Sequence of chain 1.B:
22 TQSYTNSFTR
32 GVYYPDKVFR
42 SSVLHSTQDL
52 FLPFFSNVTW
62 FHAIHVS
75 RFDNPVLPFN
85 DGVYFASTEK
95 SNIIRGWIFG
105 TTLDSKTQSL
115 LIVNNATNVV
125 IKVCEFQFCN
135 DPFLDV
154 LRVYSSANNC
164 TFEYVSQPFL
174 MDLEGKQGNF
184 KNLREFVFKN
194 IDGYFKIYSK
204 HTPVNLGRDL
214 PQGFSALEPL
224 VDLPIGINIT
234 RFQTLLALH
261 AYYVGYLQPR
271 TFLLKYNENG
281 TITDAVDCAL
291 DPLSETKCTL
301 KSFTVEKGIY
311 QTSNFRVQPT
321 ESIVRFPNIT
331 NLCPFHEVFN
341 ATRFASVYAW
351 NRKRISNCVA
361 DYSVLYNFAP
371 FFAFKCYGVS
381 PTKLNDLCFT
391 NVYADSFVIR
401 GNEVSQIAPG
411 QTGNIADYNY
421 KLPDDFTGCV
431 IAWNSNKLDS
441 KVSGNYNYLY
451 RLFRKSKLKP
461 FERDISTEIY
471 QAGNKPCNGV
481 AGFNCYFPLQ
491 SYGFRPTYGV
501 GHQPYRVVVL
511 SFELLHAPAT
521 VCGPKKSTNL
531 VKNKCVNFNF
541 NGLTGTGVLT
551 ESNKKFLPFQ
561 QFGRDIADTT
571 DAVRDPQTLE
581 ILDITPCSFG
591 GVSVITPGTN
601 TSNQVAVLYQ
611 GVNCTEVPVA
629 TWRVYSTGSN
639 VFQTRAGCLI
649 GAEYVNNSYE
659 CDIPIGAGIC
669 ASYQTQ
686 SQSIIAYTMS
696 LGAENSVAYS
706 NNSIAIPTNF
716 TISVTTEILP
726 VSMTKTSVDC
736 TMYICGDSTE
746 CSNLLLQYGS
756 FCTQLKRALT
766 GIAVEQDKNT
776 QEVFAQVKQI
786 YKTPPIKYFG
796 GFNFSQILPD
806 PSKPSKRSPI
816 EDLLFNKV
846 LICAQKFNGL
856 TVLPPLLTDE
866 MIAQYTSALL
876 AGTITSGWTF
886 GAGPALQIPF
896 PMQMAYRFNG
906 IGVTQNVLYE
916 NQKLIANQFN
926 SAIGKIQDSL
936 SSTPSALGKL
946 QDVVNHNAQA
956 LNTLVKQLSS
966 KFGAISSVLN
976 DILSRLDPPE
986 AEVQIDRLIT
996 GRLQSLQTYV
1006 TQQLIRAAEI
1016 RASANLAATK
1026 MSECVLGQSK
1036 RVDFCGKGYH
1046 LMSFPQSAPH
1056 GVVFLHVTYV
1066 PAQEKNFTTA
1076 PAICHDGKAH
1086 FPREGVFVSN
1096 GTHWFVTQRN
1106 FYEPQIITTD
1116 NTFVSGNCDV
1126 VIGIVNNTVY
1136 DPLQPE

This protein binds this small molecule.
Small molecule (SMILES): CC(=O)N[C@H]1[C@H](O[C@H]2[C@H](O)[C@@H](NC(C)=O)CO[C@@H]2CO)O[C@H](CO)[C@@H](O)[C@@H]1O

Binding-site contacts:
Ligand atom C4 contacts residue ASN1071 of chain 1.B at 4.2 Å.
Ligand atom C8 contacts residue ALA703 of chain 1.B at 4.2 Å (hydrophobic).
Ligand atom C7 contacts residue ALA703 of chain 1.B at 4.4 Å (hydrophobic).
Ligand atom C8 contacts residue ASN1071 of chain 1.B at 4.2 Å.
Ligand atom C1 contacts residue GLN892 of chain 1.C at 3.9 Å.
Ligand atom O5 contacts residue ASN1071 of chain 1.B at 2.3 Å (h-bond).
Ligand atom C2 contacts residue ASN1071 of chain 1.B at 2.5 Å.
Ligand atom N2 contacts residue ASN1071 of chain 1.B at 3.0 Å (h-bond).
Ligand atom C5 contacts residue ALA703 of chain 1.B at 4.1 Å (hydrophobic).
Ligand atom C3 contacts residue ASN1071 of chain 1.B at 3.8 Å.
Ligand atom O4 contacts residue ALA703 of chain 1.B at 4.4 Å.
Ligand atom C1 contacts residue ASN1071 of chain 1.B at 1.4 Å.
Ligand atom C7 contacts residue ASN1071 of chain 1.B at 4.0 Å.
Ligand atom C5 contacts residue ASN1071 of chain 1.B at 3.6 Å.

Sequence of chain 1.C:
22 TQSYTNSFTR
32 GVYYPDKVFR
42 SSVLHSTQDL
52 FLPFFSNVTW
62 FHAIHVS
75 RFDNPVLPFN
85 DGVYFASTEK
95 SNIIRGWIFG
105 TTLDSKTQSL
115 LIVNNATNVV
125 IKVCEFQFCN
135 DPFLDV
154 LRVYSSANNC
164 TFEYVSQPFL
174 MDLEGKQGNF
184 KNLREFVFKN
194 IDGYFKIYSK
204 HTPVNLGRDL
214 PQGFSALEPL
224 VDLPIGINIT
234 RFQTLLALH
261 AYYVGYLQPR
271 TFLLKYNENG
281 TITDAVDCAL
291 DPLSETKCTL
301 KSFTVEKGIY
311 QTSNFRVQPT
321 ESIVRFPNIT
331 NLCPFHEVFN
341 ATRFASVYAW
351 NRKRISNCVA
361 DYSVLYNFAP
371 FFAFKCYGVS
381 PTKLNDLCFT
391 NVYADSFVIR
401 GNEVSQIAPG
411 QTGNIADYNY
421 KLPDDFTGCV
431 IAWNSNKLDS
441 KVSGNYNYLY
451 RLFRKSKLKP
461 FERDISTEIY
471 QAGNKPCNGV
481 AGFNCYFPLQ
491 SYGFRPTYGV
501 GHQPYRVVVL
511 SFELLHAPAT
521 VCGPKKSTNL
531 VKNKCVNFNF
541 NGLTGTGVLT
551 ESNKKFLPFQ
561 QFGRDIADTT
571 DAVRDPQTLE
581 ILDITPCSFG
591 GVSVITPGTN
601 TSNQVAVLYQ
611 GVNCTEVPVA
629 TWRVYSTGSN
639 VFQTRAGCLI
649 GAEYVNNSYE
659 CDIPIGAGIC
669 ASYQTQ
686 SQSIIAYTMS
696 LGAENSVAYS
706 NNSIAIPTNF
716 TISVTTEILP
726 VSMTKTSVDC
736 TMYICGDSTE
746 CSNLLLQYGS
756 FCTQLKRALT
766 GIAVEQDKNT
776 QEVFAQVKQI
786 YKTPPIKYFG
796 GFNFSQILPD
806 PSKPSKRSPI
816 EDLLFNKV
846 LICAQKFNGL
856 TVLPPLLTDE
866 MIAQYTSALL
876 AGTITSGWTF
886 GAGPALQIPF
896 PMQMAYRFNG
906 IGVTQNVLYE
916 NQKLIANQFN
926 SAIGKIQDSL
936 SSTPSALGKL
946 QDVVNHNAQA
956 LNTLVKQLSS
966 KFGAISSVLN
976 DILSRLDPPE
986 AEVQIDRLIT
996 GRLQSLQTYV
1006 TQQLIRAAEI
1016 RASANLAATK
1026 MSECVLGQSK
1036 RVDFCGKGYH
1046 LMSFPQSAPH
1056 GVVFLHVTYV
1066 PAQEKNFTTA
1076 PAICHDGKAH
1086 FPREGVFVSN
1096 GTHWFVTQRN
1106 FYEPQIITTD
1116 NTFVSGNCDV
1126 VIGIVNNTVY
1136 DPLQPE